Sequence of chain 1.A:
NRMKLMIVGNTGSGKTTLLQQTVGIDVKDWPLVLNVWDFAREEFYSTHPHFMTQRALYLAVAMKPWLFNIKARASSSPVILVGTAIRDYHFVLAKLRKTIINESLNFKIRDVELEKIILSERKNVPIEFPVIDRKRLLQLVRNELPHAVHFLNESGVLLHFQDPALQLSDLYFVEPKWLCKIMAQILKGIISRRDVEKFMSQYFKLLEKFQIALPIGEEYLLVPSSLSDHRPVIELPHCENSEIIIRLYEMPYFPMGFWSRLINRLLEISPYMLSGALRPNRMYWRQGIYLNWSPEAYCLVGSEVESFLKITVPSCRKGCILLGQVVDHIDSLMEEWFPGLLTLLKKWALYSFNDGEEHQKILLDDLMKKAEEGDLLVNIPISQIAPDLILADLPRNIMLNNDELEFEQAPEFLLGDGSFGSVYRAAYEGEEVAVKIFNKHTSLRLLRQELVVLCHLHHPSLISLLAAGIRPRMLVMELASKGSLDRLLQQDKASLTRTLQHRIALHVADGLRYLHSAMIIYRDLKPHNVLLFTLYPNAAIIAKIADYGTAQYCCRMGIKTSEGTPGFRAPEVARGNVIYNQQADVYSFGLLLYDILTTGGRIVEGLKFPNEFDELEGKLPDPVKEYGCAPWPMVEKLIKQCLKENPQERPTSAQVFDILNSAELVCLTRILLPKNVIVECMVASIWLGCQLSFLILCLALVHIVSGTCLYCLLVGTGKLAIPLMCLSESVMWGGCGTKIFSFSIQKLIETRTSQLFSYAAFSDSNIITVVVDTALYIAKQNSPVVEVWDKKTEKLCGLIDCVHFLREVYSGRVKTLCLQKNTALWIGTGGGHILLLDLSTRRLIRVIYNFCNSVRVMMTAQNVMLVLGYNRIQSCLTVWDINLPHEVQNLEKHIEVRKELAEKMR

Binding-site contacts:
Ligand atom C12 contacts residue ALA572 of chain 1.A at 3.9 Å (hydrophobic).
Ligand atom O2 contacts residue VAL561 of chain 1.A at 3.4 Å.
Ligand atom C13 contacts residue MET615 of chain 1.A at 3.6 Å (hydrophobic).
Ligand atom C19 contacts residue VAL561 of chain 1.A at 3.8 Å (hydrophobic).
Ligand atom N5 contacts residue LEU617 of chain 1.A at 3.9 Å.
Ligand atom C11 contacts residue LEU669 of chain 1.A at 3.8 Å (hydrophobic).
Ligand atom N5 contacts residue LEU669 of chain 1.A at 3.8 Å.
Ligand atom C6 contacts residue ALA618 of chain 1.A at 3.6 Å (hydrophobic).
Ligand atom N1 contacts residue GLY621 of chain 1.A at 3.7 Å.
Ligand atom C21 contacts residue LEU669 of chain 1.A at 3.5 Å (hydrophobic).
Ligand atom C4 contacts residue LEU553 of chain 1.A at 3.9 Å (hydrophobic).
Ligand atom C5 contacts residue ALA618 of chain 1.A at 3.8 Å (hydrophobic).
Ligand atom C15 contacts residue VAL561 of chain 1.A at 3.7 Å (hydrophobic).
Ligand atom C14 contacts residue ALA684 of chain 1.A at 3.9 Å (hydrophobic).
Ligand atom C20 contacts residue LEU669 of chain 1.A at 3.8 Å (hydrophobic).
Ligand atom N4 contacts residue GLU616 of chain 1.A at 3.7 Å.
Ligand atom C8 contacts residue LEU553 of chain 1.A at 3.7 Å (hydrophobic).
Ligand atom N4 contacts residue ALA618 of chain 1.A at 3.1 Å (h-bond).
Ligand atom C3 contacts residue LEU553 of chain 1.A at 3.9 Å (hydrophobic).
Ligand atom N3 contacts residue GLY621 of chain 1.A at 3.5 Å.
Ligand atom C19 contacts residue ASP685 of chain 1.A at 3.5 Å.
Ligand atom C5 contacts residue ARG563 of chain 1.A at 3.7 Å.
Ligand atom C17 contacts residue HIS666 of chain 1.A at 3.8 Å.
Ligand atom C10 contacts residue LEU553 of chain 1.A at 3.7 Å (hydrophobic).
Ligand atom C12 contacts residue LEU669 of chain 1.A at 3.4 Å (hydrophobic).
Ligand atom N2 contacts residue LEU669 of chain 1.A at 3.4 Å.
Ligand atom N1 contacts residue LEU553 of chain 1.A at 3.5 Å.
Ligand atom N5 contacts residue GLU616 of chain 1.A at 2.8 Å (salt-bridge).
Ligand atom N5 contacts residue ALA618 of chain 1.A at 3.5 Å (h-bond).
Ligand atom C3 contacts residue GLY621 of chain 1.A at 3.8 Å.
Ligand atom C13 contacts residue LEU669 of chain 1.A at 3.7 Å (hydrophobic).
Ligand atom C14 contacts residue MET615 of chain 1.A at 3.6 Å (hydrophobic).
Ligand atom C6 contacts residue ARG563 of chain 1.A at 3.6 Å.
Ligand atom C4 contacts residue ALA618 of chain 1.A at 3.1 Å (hydrophobic).
Ligand atom C9 contacts residue LEU669 of chain 1.A at 3.8 Å (hydrophobic).
Ligand atom N5 contacts residue ALA572 of chain 1.A at 3.7 Å.
Ligand atom C19 contacts residue GLY556 of chain 1.A at 3.9 Å.
Ligand atom C7 contacts residue GLY621 of chain 1.A at 3.6 Å.
Ligand atom C7 contacts residue LEU553 of chain 1.A at 3.7 Å (hydrophobic).
Ligand atom C12 contacts residue GLU616 of chain 1.A at 3.6 Å.

This small molecule binds to this protein.
Small molecule (SMILES): C[C@@H]1CN(c2cc(-c3n[nH]c4ccc(OC5(C)CC5)cc34)ncn2)C[C@H](C)O1